Sequence of chain 1.B:
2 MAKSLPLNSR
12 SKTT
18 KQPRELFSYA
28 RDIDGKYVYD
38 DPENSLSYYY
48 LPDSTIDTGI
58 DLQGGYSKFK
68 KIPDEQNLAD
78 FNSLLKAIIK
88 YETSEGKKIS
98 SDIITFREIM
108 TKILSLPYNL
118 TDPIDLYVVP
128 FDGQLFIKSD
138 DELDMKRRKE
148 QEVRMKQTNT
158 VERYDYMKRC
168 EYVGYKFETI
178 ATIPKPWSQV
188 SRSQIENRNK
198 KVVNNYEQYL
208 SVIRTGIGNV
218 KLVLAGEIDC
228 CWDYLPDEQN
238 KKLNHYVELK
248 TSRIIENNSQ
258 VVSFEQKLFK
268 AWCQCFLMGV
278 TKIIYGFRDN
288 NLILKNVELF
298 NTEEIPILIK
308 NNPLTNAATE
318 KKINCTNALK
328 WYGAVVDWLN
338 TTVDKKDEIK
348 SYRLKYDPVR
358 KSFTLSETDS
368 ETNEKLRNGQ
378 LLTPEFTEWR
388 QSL

Binding-site contacts:
Ligand atom OP1 contacts residue GLU245 of chain 1.B at 3.1 Å (salt-bridge).
Ligand atom OP1 contacts residue ARG285 of chain 1.B at 3.0 Å (salt-bridge).
Ligand atom OP2 contacts residue MN1 of chain 1.H at 2.4 Å.
Ligand atom C2 contacts residue MET164 of chain 1.B at 3.2 Å (hydrophobic).
Ligand atom C4' contacts residue CYS167 of chain 1.B at 3.2 Å (hydrophobic).
Ligand atom OP2 contacts residue ARG250 of chain 1.B at 3.1 Å (salt-bridge).
Ligand atom OP3 contacts residue LYS247 of chain 1.B at 3.1 Å (salt-bridge).
Ligand atom C5 contacts residue SER260 of chain 1.B at 3.2 Å.
Ligand atom O2' contacts residue GLN257 of chain 1.B at 2.7 Å (h-bond).
Ligand atom O3' contacts residue GLY171 of chain 1.B at 3.3 Å.
Ligand atom O2' contacts residue CYS167 of chain 1.B at 3.4 Å.
Ligand atom P contacts residue GLN257 of chain 1.B at 3.4 Å.
Ligand atom C5' contacts residue THR248 of chain 1.B at 3.4 Å.
Ligand atom P contacts residue MN1 of chain 1.I at 3.5 Å.
Ligand atom O4' contacts residue TYR172 of chain 1.B at 2.9 Å (h-bond).
Ligand atom OP1 contacts residue GLY171 of chain 1.B at 3.5 Å.
Ligand atom O2 contacts residue GLU168 of chain 1.B at 3.4 Å.
Ligand atom P contacts residue GLU245 of chain 1.B at 3.4 Å.
Ligand atom OP1 contacts residue LEU246 of chain 1.B at 3.3 Å (h-bond).
Ligand atom O2' contacts residue GLU168 of chain 1.B at 2.6 Å (salt-bridge).
Ligand atom C1' contacts residue TYR172 of chain 1.B at 3.4 Å (hydrophobic).
Ligand atom O3' contacts residue GLN257 of chain 1.B at 2.7 Å (h-bond).
Ligand atom OP2 contacts residue ARG285 of chain 1.B at 2.7 Å (salt-bridge).
Ligand atom C3' contacts residue GLN257 of chain 1.B at 3.4 Å.
Ligand atom OP1 contacts residue LYS247 of chain 1.B at 2.8 Å (salt-bridge).
Ligand atom O3' contacts residue ARG250 of chain 1.B at 3.4 Å.
Ligand atom OP1 contacts residue ARG160 of chain 1.B at 2.9 Å (salt-bridge).
Ligand atom O2 contacts residue MET164 of chain 1.B at 3.1 Å.
Ligand atom P contacts residue MN1 of chain 1.H at 2.8 Å.
Ligand atom OP2 contacts residue GLU245 of chain 1.B at 3.3 Å (salt-bridge).
Ligand atom OP1 contacts residue ARG250 of chain 1.B at 3.0 Å (salt-bridge).
Ligand atom OP2 contacts residue MN1 of chain 1.I at 2.0 Å.
Ligand atom C2' contacts residue GLN257 of chain 1.B at 3.2 Å.
Ligand atom OP1 contacts residue MN1 of chain 1.H at 2.3 Å.
Ligand atom OP2 contacts residue LYS264 of chain 1.B at 3.0 Å (salt-bridge).
Ligand atom OP2 contacts residue GLN257 of chain 1.B at 3.1 Å (h-bond).
Ligand atom O3' contacts residue ARG160 of chain 1.B at 3.3 Å (salt-bridge).
Ligand atom OP2 contacts residue ASP226 of chain 1.B at 3.5 Å (salt-bridge).
Ligand atom O2' contacts residue GLY171 of chain 1.B at 3.4 Å.
Ligand atom OP1 contacts residue THR248 of chain 1.B at 2.6 Å (h-bond).

A small-molecule ligand and the protein it binds are described below.
Small molecule (SMILES): O=c1ccn([C@@H]2O[C@H](CO[P](=O)(O)O[C@H]3[C@@H](O)[C@H](n4ccc(=O)[nH]c4=O)O[C@@H]3CO[P](=O)(O)O[C@H]3[C@@H](O)[C@H](n4ccc(=O)[nH]c4=O)O[C@@H]3CO[P](=O)(O)O[C@H]3[C@@H](O)[C@H](n4ccc(=O)[nH]c4=O)O[C@@H]3COP(=O)(O)O)[C@@H](OP(=O)(O)O)[C@H]2O)c(=O)[nH]1